This small molecule binds to this protein.
Small molecule (SMILES): CC(=O)N[C@@H]1[C@@H](O)[C@H](O)[C@@H](CO)O[C@H]1O

Sequence of chain 1.A:
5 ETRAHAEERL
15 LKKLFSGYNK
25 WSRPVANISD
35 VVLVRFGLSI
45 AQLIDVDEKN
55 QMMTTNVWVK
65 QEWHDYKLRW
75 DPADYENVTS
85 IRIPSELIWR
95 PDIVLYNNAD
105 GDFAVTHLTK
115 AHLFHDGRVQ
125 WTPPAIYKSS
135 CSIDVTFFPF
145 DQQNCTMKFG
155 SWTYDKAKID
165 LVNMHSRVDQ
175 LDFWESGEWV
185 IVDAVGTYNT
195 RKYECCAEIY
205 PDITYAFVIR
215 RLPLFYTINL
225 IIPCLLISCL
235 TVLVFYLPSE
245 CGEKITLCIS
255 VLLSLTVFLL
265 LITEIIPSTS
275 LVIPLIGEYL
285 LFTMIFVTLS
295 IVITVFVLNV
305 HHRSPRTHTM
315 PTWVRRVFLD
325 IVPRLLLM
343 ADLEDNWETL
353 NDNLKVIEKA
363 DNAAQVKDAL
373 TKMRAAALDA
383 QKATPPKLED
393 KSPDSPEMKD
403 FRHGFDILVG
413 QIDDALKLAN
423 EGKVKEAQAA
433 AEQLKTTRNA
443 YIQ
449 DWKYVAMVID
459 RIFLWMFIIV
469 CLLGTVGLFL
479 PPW

Binding-site contacts:
Ligand atom C3 contacts residue ASN148 of chain 1.A at 4.0 Å.
Ligand atom C4 contacts residue ASN148 of chain 1.A at 4.4 Å.
Ligand atom O7 contacts residue ASN148 of chain 1.A at 4.2 Å.
Ligand atom N2 contacts residue ASN148 of chain 1.A at 3.0 Å (h-bond).
Ligand atom C5 contacts residue ASN148 of chain 1.A at 3.9 Å.
Ligand atom C1 contacts residue ASN148 of chain 1.A at 1.6 Å.
Ligand atom C2 contacts residue ASN148 of chain 1.A at 2.6 Å.
Ligand atom C7 contacts residue ASN148 of chain 1.A at 3.8 Å.
Ligand atom O5 contacts residue ASN148 of chain 1.A at 2.5 Å (h-bond).